Sequence of chain 1.A:
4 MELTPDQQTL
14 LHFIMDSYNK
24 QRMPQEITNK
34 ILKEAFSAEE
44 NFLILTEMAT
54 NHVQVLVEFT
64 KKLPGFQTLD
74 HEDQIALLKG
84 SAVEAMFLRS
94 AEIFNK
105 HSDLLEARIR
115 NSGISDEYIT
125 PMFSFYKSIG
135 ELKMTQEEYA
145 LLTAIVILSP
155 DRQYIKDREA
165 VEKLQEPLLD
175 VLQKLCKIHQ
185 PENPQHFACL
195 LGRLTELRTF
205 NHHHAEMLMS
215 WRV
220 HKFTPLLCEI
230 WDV

Binding-site contacts:
Ligand atom C38 contacts residue SER93 of chain 1.A at 3.4 Å.
Ligand atom C14 contacts residue MET51 of chain 1.A at 3.8 Å (hydrophobic).
Ligand atom C15 contacts residue MET51 of chain 1.A at 3.6 Å (hydrophobic).
Ligand atom C4 contacts residue MET26 of chain 1.A at 3.7 Å (hydrophobic).
Ligand atom CL32 contacts residue MET126 of chain 1.A at 3.7 Å.
Ligand atom CL32 contacts residue ILE113 of chain 1.A at 3.7 Å.
Ligand atom C6 contacts residue MET26 of chain 1.A at 3.6 Å (hydrophobic).
Ligand atom C3 contacts residue MET26 of chain 1.A at 3.7 Å (hydrophobic).
Ligand atom C23 contacts residue SER93 of chain 1.A at 3.6 Å.
Ligand atom O13 contacts residue ARG92 of chain 1.A at 3.5 Å (salt-bridge).
Ligand atom C16 contacts residue SER93 of chain 1.A at 3.7 Å.
Ligand atom C2 contacts residue MET26 of chain 1.A at 3.8 Å (hydrophobic).
Ligand atom C5 contacts residue ILE96 of chain 1.A at 3.8 Å (hydrophobic).
Ligand atom N24 contacts residue PHE90 of chain 1.A at 3.6 Å.
Ligand atom C33 contacts residue LEU48 of chain 1.A at 3.8 Å (hydrophobic).
Ligand atom CL37 contacts residue MET89 of chain 1.A at 3.7 Å.
Ligand atom N24 contacts residue SER93 of chain 1.A at 3.0 Å (h-bond).
Ligand atom C25 contacts residue SER93 of chain 1.A at 3.5 Å.
Ligand atom C38 contacts residue LEU109 of chain 1.A at 3.8 Å (hydrophobic).
Ligand atom O12 contacts residue ARG92 of chain 1.A at 2.8 Å (salt-bridge).
Ligand atom C1 contacts residue MET26 of chain 1.A at 3.8 Å (hydrophobic).
Ligand atom CL37 contacts residue PHE90 of chain 1.A at 3.3 Å.
Ligand atom C36 contacts residue ALA52 of chain 1.A at 3.8 Å (hydrophobic).
Ligand atom C36 contacts residue LEU48 of chain 1.A at 3.5 Å (hydrophobic).
Ligand atom C18 contacts residue SER93 of chain 1.A at 3.5 Å.
Ligand atom CL37 contacts residue HIS208 of chain 1.A at 3.8 Å.
Ligand atom C9 contacts residue MET26 of chain 1.A at 3.6 Å (hydrophobic).
Ligand atom C25 contacts residue PHE90 of chain 1.A at 3.8 Å (hydrophobic).
Ligand atom C7 contacts residue MET26 of chain 1.A at 3.5 Å (hydrophobic).
Ligand atom C35 contacts residue PHE45 of chain 1.A at 3.5 Å (hydrophobic).
Ligand atom C26 contacts residue PHE90 of chain 1.A at 3.7 Å (hydrophobic).
Ligand atom C22 contacts residue MET126 of chain 1.A at 3.6 Å (hydrophobic).
Ligand atom N24 contacts residue TYR130 of chain 1.A at 3.1 Å (h-bond).
Ligand atom C4 contacts residue ARG92 of chain 1.A at 3.8 Å.
Ligand atom C23 contacts residue TYR130 of chain 1.A at 3.0 Å (hydrophobic).
Ligand atom C11 contacts residue ARG92 of chain 1.A at 3.4 Å.
Ligand atom C35 contacts residue LEU48 of chain 1.A at 3.6 Å (hydrophobic).
Ligand atom C5 contacts residue MET26 of chain 1.A at 3.7 Å (hydrophobic).
Ligand atom C17 contacts residue SER93 of chain 1.A at 3.3 Å.
Ligand atom C14 contacts residue ALA52 of chain 1.A at 3.7 Å (hydrophobic).

A protein and the small-molecule ligand that binds it are described below.
Small molecule (SMILES): Cc1cc(OCc2c(-c3c(Cl)cncc3Cl)noc2C(C)C)ccc1-c1ccc2c(C(=O)O)cn(C)c2c1